Binding-site contacts:
Ligand atom C2 contacts residue ASN440 of chain 1.D at 2.4 Å.
Ligand atom C7 contacts residue ASN440 of chain 1.D at 3.4 Å.
Ligand atom C7 contacts residue ASN256 of chain 1.D at 4.3 Å.
Ligand atom O7 contacts residue ASN256 of chain 1.D at 3.9 Å.
Ligand atom C5 contacts residue PRO285 of chain 1.D at 4.2 Å (hydrophobic).
Ligand atom C8 contacts residue ASN440 of chain 1.D at 3.4 Å.
Ligand atom O7 contacts residue ASN440 of chain 1.D at 4.3 Å.
Ligand atom O5 contacts residue ASN440 of chain 1.D at 2.3 Å (h-bond).
Ligand atom C3 contacts residue ASN440 of chain 1.D at 3.8 Å.
Ligand atom N2 contacts residue ASN440 of chain 1.D at 2.9 Å (h-bond).
Ligand atom O6 contacts residue PRO285 of chain 1.D at 3.4 Å.
Ligand atom C8 contacts residue ASN256 of chain 1.D at 3.5 Å.
Ligand atom C6 contacts residue PRO285 of chain 1.D at 3.7 Å (hydrophobic).
Ligand atom C5 contacts residue ASN440 of chain 1.D at 3.6 Å.
Ligand atom O5 contacts residue PRO285 of chain 1.D at 3.4 Å.
Ligand atom C1 contacts residue ASN440 of chain 1.D at 1.4 Å.
Ligand atom O7 contacts residue NAG1 of chain 1.M at 3.4 Å (h-bond).
Ligand atom C4 contacts residue ASN440 of chain 1.D at 4.2 Å.
Ligand atom C1 contacts residue PRO285 of chain 1.D at 4.4 Å (hydrophobic).

Sequence of chain 1.D:
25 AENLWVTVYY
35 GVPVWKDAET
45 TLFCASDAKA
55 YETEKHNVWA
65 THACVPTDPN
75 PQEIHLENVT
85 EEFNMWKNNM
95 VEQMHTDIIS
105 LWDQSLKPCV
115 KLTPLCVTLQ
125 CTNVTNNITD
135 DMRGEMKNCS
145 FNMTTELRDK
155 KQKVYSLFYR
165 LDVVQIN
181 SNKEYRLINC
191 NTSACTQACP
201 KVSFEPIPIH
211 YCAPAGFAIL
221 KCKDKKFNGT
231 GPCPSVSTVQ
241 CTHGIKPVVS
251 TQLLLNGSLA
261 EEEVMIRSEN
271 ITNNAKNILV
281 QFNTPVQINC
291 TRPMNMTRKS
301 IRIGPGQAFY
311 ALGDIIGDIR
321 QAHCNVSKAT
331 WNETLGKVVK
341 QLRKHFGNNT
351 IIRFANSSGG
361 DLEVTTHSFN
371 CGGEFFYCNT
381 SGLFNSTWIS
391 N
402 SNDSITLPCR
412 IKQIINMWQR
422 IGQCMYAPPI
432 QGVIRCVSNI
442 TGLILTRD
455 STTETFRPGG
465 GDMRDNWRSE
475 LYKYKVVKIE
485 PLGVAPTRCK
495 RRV

A small-molecule ligand and the protein it binds are described below.
Small molecule (SMILES): CC(=O)N[C@H]1[C@H](O[C@H]2[C@H](O)[C@@H](NC(C)=O)CO[C@@H]2CO)O[C@H](CO)[C@@H](O)[C@@H]1O